Sequence of chain 1.G:
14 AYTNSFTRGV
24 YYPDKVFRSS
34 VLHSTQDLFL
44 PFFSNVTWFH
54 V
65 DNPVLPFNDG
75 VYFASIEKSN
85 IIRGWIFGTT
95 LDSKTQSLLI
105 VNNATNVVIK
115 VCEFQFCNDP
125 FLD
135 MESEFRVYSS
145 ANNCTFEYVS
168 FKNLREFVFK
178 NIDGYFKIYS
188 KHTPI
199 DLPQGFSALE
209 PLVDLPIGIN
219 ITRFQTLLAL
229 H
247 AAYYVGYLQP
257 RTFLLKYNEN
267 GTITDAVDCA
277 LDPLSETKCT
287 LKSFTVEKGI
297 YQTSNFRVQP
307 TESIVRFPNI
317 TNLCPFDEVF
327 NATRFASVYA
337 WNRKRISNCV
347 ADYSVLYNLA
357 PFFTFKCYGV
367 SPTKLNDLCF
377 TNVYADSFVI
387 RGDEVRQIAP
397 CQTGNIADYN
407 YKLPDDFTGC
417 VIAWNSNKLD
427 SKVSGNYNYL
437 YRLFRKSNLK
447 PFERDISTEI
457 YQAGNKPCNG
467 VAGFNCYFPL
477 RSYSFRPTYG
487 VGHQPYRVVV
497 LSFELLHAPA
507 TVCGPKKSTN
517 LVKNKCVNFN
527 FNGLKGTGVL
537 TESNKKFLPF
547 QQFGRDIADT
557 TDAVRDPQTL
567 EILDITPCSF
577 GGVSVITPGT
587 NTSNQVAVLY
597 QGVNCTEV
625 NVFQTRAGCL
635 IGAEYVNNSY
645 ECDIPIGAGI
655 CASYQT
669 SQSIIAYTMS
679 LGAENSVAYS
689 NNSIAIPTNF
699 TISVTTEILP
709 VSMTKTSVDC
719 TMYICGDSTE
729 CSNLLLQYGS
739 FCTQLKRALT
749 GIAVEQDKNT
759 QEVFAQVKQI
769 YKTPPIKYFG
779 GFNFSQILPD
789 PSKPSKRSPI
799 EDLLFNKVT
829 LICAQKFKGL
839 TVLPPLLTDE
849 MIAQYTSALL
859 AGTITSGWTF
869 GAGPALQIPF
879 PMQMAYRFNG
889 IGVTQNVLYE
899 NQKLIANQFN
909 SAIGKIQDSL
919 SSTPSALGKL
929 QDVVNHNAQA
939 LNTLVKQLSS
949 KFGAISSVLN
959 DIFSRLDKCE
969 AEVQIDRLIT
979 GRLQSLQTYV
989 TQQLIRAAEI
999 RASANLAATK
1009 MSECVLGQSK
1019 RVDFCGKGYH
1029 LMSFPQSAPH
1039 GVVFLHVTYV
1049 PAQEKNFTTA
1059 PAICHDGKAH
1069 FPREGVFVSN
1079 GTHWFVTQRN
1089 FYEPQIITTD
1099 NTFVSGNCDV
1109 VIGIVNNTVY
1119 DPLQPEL

Binding-site contacts:
Ligand atom C2 contacts residue ASN327 of chain 1.G at 2.5 Å.
Ligand atom C5 contacts residue ASN327 of chain 1.G at 3.7 Å.
Ligand atom O5 contacts residue ASN327 of chain 1.G at 2.4 Å (h-bond).
Ligand atom O7 contacts residue LEU355 of chain 1.G at 3.3 Å.
Ligand atom C4 contacts residue ASN327 of chain 1.G at 4.2 Å.
Ligand atom C1 contacts residue ASN327 of chain 1.G at 1.4 Å.
Ligand atom C7 contacts residue ASN327 of chain 1.G at 3.7 Å.
Ligand atom C7 contacts residue LEU355 of chain 1.G at 4.1 Å (hydrophobic).
Ligand atom C3 contacts residue ASN327 of chain 1.G at 3.8 Å.
Ligand atom N2 contacts residue ASN327 of chain 1.G at 2.9 Å (h-bond).
Ligand atom C8 contacts residue ASN327 of chain 1.G at 4.1 Å.
Ligand atom O7 contacts residue ASN354 of chain 1.G at 4.4 Å.

A protein and the small-molecule ligand that binds it are described below.
Small molecule (SMILES): CC(=O)N[C@@H]1[C@@H](O)[C@H](O)[C@@H](CO)O[C@H]1O